Binding-site contacts:
Ligand atom O5 contacts residue PHE1 of chain 1.A at 3.0 Å (h-bond).
Ligand atom C10 contacts residue TYR48 of chain 1.A at 3.8 Å (hydrophobic).
Ligand atom C4 contacts residue ASP54 of chain 1.A at 3.4 Å.
Ligand atom C2 contacts residue ASP140 of chain 1.A at 3.8 Å.
Ligand atom C3 contacts residue ASN135 of chain 1.A at 4.0 Å.
Ligand atom O6 contacts residue ASN46 of chain 1.A at 3.1 Å (h-bond).
Ligand atom C6 contacts residue ASP54 of chain 1.A at 3.3 Å.
Ligand atom O2 contacts residue ILE13 of chain 1.A at 3.8 Å.
Ligand atom O5 contacts residue TYR48 of chain 1.A at 3.9 Å.
Ligand atom C6 contacts residue ILE52 of chain 1.A at 3.9 Å (hydrophobic).
Ligand atom C12 contacts residue TYR48 of chain 1.A at 3.6 Å (hydrophobic).
Ligand atom C3 contacts residue ASP140 of chain 1.A at 3.1 Å.
Ligand atom O4 contacts residue ASP54 of chain 1.A at 2.6 Å (salt-bridge).
Ligand atom C13 contacts residue THR51 of chain 1.A at 3.5 Å.
Ligand atom O2 contacts residue PHE1 of chain 1.A at 2.8 Å (h-bond).
Ligand atom C2 contacts residue PHE1 of chain 1.A at 3.8 Å (hydrophobic).
Ligand atom O4 contacts residue ILE52 of chain 1.A at 3.7 Å.
Ligand atom C10 contacts residue ILE52 of chain 1.A at 4.0 Å (hydrophobic).
Ligand atom C15 contacts residue TYR137 of chain 1.A at 3.6 Å (hydrophobic).
Ligand atom C14 contacts residue TYR137 of chain 1.A at 3.9 Å (hydrophobic).
Ligand atom C1 contacts residue PHE1 of chain 1.A at 3.8 Å (hydrophobic).
Ligand atom O3 contacts residue ASN135 of chain 1.A at 3.7 Å.
Ligand atom C6 contacts residue PHE1 of chain 1.A at 3.7 Å (hydrophobic).
Ligand atom O4 contacts residue ASN135 of chain 1.A at 3.0 Å (h-bond).
Ligand atom O7 contacts residue TYR137 of chain 1.A at 2.9 Å.
Ligand atom C6 contacts residue ASP47 of chain 1.A at 3.9 Å.
Ligand atom C4 contacts residue GLN133 of chain 1.A at 3.8 Å.
Ligand atom C4 contacts residue PHE1 of chain 1.A at 3.6 Å (hydrophobic).
Ligand atom O3 contacts residue PHE142 of chain 1.A at 3.7 Å.
Ligand atom C5 contacts residue PHE1 of chain 1.A at 3.6 Å (hydrophobic).
Ligand atom O6 contacts residue ASP47 of chain 1.A at 3.1 Å (salt-bridge).
Ligand atom C6 contacts residue ASN46 of chain 1.A at 3.3 Å.
Ligand atom O6 contacts residue ASP54 of chain 1.A at 2.5 Å (salt-bridge).
Ligand atom O5 contacts residue ASP47 of chain 1.A at 3.9 Å.
Ligand atom C7 contacts residue TYR48 of chain 1.A at 3.5 Å (hydrophobic).
Ligand atom C6 contacts residue TYR48 of chain 1.A at 4.0 Å (hydrophobic).
Ligand atom O3 contacts residue ASP140 of chain 1.A at 2.7 Å (salt-bridge).
Ligand atom O4 contacts residue GLN133 of chain 1.A at 3.5 Å (h-bond).
Ligand atom O6 contacts residue PHE1 of chain 1.A at 2.7 Å (h-bond).
Ligand atom O3 contacts residue GLN133 of chain 1.A at 3.2 Å (h-bond).

The protein below binds the small molecule below.
Small molecule (SMILES): COC(=O)CCCCCCCCO[C@H]1O[C@H](CO)[C@@H](O)[C@H](O)[C@@H]1O

Sequence of chain 1.A:
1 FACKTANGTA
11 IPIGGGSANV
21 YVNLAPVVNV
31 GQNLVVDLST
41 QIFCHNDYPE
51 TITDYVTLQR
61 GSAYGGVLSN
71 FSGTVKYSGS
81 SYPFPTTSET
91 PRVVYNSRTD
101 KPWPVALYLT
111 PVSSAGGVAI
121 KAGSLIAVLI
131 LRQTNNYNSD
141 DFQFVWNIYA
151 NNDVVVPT